Binding-site contacts:
Ligand atom N13 contacts residue GOL1 of chain 13.E at 3.7 Å.
Ligand atom O20 contacts residue TYR152 of chain 13.A at 3.7 Å.
Ligand atom C14 contacts residue TYR197 of chain 13.A at 3.7 Å (hydrophobic).
Ligand atom C11 contacts residue TYR197 of chain 13.A at 3.5 Å (hydrophobic).
Ligand atom O24 contacts residue TYR152 of chain 13.A at 3.5 Å (h-bond).
Ligand atom N22 contacts residue TYR152 of chain 13.A at 3.3 Å (h-bond).
Ligand atom O16 contacts residue TYR128 of chain 13.A at 2.9 Å (h-bond).
Ligand atom C07 contacts residue TYR128 of chain 13.A at 2.9 Å (hydrophobic).
Ligand atom O24 contacts residue VAL191 of chain 13.A at 3.1 Å.
Ligand atom C05 contacts residue TYR128 of chain 13.A at 3.8 Å (hydrophobic).
Ligand atom C01 contacts residue TYR128 of chain 13.A at 2.9 Å (hydrophobic).
Ligand atom C04 contacts residue TYR128 of chain 13.A at 3.4 Å (hydrophobic).
Ligand atom C06 contacts residue TYR128 of chain 13.A at 3.4 Å (hydrophobic).
Ligand atom O16 contacts residue VAL188 of chain 13.A at 3.8 Å.
Ligand atom O02 contacts residue TYR128 of chain 13.A at 3.8 Å.
Ligand atom C01 contacts residue MET224 of chain 13.A at 3.7 Å (hydrophobic).
Ligand atom C18 contacts residue TYR152 of chain 13.A at 3.7 Å (hydrophobic).
Ligand atom C08 contacts residue TYR128 of chain 13.A at 3.3 Å (hydrophobic).
Ligand atom C12 contacts residue TYR197 of chain 13.A at 3.5 Å (hydrophobic).
Ligand atom C06 contacts residue ILE104 of chain 13.A at 3.5 Å (hydrophobic).
Ligand atom O23 contacts residue VAL191 of chain 13.A at 3.9 Å.
Ligand atom C10 contacts residue MET221 of chain 13.A at 3.9 Å (hydrophobic).
Ligand atom C10 contacts residue TYR197 of chain 13.A at 3.7 Å (hydrophobic).
Ligand atom C09 contacts residue MET221 of chain 13.A at 3.9 Å (hydrophobic).
Ligand atom O23 contacts residue TYR152 of chain 13.A at 3.0 Å (h-bond).
Ligand atom N22 contacts residue VAL191 of chain 13.A at 3.9 Å.
Ligand atom O23 contacts residue LEU221 of chain 14.C at 3.9 Å.
Ligand atom C19 contacts residue TYR152 of chain 13.A at 3.9 Å (hydrophobic).
Ligand atom C15 contacts residue SER126 of chain 13.A at 3.5 Å.
Ligand atom C21 contacts residue TYR152 of chain 13.A at 3.6 Å (hydrophobic).
Ligand atom C01 contacts residue PHE186 of chain 13.A at 2.8 Å (hydrophobic).
Ligand atom O02 contacts residue MET224 of chain 13.A at 3.5 Å.
Ligand atom C14 contacts residue LEU106 of chain 13.A at 3.5 Å (hydrophobic).
Ligand atom C17 contacts residue TYR152 of chain 13.A at 3.8 Å (hydrophobic).
Ligand atom C08 contacts residue TYR197 of chain 13.A at 3.9 Å (hydrophobic).
Ligand atom C15 contacts residue TYR128 of chain 13.A at 3.1 Å (hydrophobic).
Ligand atom N13 contacts residue TYR197 of chain 13.A at 3.4 Å.
Ligand atom C03 contacts residue TYR128 of chain 13.A at 3.7 Å (hydrophobic).
Ligand atom O20 contacts residue PHE186 of chain 13.A at 3.8 Å.
Ligand atom C15 contacts residue TYR197 of chain 13.A at 3.8 Å (hydrophobic).

A protein and the small-molecule ligand that binds it are described below.
Small molecule (SMILES): COc1cc(CC(=O)c2ccc(C#N)cc2)c([N+](=O)[O-])cc1OC

Sequence of chain 13.C:
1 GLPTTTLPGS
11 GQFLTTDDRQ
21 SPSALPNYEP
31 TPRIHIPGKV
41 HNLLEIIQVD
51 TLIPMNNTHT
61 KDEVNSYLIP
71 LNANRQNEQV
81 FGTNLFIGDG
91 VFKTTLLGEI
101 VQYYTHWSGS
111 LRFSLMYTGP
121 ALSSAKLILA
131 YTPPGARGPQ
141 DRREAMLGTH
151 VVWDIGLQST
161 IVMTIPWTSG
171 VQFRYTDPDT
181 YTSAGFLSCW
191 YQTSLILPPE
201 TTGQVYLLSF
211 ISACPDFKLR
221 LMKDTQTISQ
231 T

Sequence of chain 14.C:
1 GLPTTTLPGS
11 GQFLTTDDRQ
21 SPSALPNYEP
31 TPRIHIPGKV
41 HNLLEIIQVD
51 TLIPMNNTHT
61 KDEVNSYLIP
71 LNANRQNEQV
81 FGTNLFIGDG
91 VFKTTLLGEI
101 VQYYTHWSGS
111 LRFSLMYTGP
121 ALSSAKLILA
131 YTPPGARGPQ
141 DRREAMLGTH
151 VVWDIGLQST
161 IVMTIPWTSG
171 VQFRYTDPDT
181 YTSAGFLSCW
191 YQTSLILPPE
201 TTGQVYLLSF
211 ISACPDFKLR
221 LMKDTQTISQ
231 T

Sequence of chain 13.A:
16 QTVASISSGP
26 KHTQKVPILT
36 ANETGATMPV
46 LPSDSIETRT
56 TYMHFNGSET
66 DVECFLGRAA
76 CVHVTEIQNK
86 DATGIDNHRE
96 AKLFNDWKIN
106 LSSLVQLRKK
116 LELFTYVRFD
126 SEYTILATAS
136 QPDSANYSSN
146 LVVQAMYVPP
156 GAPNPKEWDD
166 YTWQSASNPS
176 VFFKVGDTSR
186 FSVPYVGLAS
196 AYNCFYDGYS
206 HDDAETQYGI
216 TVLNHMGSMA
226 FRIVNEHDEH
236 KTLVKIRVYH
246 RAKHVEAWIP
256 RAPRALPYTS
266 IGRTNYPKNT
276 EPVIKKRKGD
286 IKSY